Sequence of chain 1.A:
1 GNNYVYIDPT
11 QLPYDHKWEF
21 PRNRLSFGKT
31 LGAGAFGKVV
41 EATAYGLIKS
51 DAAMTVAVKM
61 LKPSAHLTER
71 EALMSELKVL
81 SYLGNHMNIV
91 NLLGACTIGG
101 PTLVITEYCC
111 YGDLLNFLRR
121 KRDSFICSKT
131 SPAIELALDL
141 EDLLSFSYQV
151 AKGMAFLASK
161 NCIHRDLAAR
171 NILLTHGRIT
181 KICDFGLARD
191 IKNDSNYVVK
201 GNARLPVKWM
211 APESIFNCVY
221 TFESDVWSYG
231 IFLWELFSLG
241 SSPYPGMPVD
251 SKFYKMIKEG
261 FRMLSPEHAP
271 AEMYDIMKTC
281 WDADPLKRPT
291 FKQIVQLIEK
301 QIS

Binding-site contacts:
Ligand atom C8 contacts residue ALA57 of chain 1.A at 3.7 Å (hydrophobic).
Ligand atom C2 contacts residue ILE182 of chain 1.A at 3.3 Å (hydrophobic).
Ligand atom N contacts residue CYS109 of chain 1.A at 2.9 Å (h-bond).
Ligand atom C20 contacts residue HIS164 of chain 1.A at 3.8 Å.
Ligand atom C9 contacts residue LEU31 of chain 1.A at 3.8 Å (hydrophobic).
Ligand atom N1 contacts residue LYS59 of chain 1.A at 2.6 Å (salt-bridge).
Ligand atom N contacts residue LEU173 of chain 1.A at 3.8 Å.
Ligand atom C6 contacts residue ALA57 of chain 1.A at 3.7 Å (hydrophobic).
Ligand atom C6 contacts residue LEU173 of chain 1.A at 3.5 Å (hydrophobic).
Ligand atom O contacts residue VAL39 of chain 1.A at 3.5 Å.
Ligand atom C18 contacts residue ASP184 of chain 1.A at 3.3 Å.
Ligand atom C2 contacts residue CYS183 of chain 1.A at 3.6 Å (hydrophobic).
Ligand atom C10 contacts residue LEU31 of chain 1.A at 3.7 Å (hydrophobic).
Ligand atom C7 contacts residue LEU173 of chain 1.A at 3.7 Å (hydrophobic).
Ligand atom C4 contacts residue VAL90 of chain 1.A at 3.8 Å (hydrophobic).
Ligand atom C8 contacts residue GLU107 of chain 1.A at 3.1 Å.
Ligand atom C4 contacts residue LEU80 of chain 1.A at 3.7 Å (hydrophobic).
Ligand atom C12 contacts residue LYS59 of chain 1.A at 3.8 Å.
Ligand atom N3 contacts residue LYS59 of chain 1.A at 3.3 Å (salt-bridge).
Ligand atom C17 contacts residue ASP184 of chain 1.A at 3.2 Å.
Ligand atom C17 contacts residue LYS59 of chain 1.A at 3.5 Å.
Ligand atom C8 contacts residue LEU173 of chain 1.A at 3.5 Å (hydrophobic).
Ligand atom C11 contacts residue ASP184 of chain 1.A at 3.9 Å.
Ligand atom C13 contacts residue ASP184 of chain 1.A at 3.7 Å.
Ligand atom N2 contacts residue ASP184 of chain 1.A at 3.2 Å (salt-bridge).
Ligand atom N contacts residue TYR108 of chain 1.A at 3.7 Å.
Ligand atom O contacts residue PHE185 of chain 1.A at 3.4 Å.
Ligand atom N3 contacts residue ASP184 of chain 1.A at 3.4 Å (salt-bridge).
Ligand atom C6 contacts residue THR106 of chain 1.A at 3.9 Å.
Ligand atom N3 contacts residue LEU80 of chain 1.A at 3.2 Å.
Ligand atom C14 contacts residue THR106 of chain 1.A at 3.8 Å.
Ligand atom C4 contacts residue CYS183 of chain 1.A at 3.7 Å (hydrophobic).
Ligand atom N1 contacts residue LEU80 of chain 1.A at 3.6 Å.
Ligand atom C8 contacts residue CYS109 of chain 1.A at 3.5 Å (hydrophobic).
Ligand atom N3 contacts residue GLU76 of chain 1.A at 3.8 Å.
Ligand atom N1 contacts residue ASP184 of chain 1.A at 3.4 Å (salt-bridge).
Ligand atom C6 contacts residue GLU107 of chain 1.A at 3.9 Å.
Ligand atom C13 contacts residue CYS183 of chain 1.A at 3.5 Å (hydrophobic).
Ligand atom C18 contacts residue LEU80 of chain 1.A at 3.7 Å (hydrophobic).
Ligand atom N4 contacts residue LEU80 of chain 1.A at 3.7 Å.

A small-molecule ligand and the protein it binds are described below.
Small molecule (SMILES): Cc1cccc(Nc2nnc(-c3ccc(Oc4ccncc4)cc3)[nH]2)c1C